The small molecule below binds the protein below.
Small molecule (SMILES): CC(=O)N[C@H]1[C@H](O[C@H]2[C@H](O)[C@@H](NC(C)=O)CO[C@@H]2CO)O[C@H](CO)[C@@H](O)[C@@H]1O

Binding-site contacts:
Ligand atom C3 contacts residue TRP154 of chain 2.A at 4.5 Å (hydrophobic).
Ligand atom C4 contacts residue ASN248 of chain 2.A at 4.2 Å.
Ligand atom C8 contacts residue ARG151 of chain 2.A at 4.5 Å.
Ligand atom C7 contacts residue TRP154 of chain 2.A at 4.2 Å (hydrophobic).
Ligand atom C8 contacts residue TRP154 of chain 2.A at 3.6 Å (hydrophobic).
Ligand atom C8 contacts residue ASN248 of chain 2.A at 4.3 Å.
Ligand atom C4 contacts residue TRP154 of chain 2.A at 4.5 Å (hydrophobic).
Ligand atom O7 contacts residue ASN248 of chain 2.A at 3.2 Å (h-bond).
Ligand atom C6 contacts residue TRP154 of chain 2.A at 3.5 Å (hydrophobic).
Ligand atom O5 contacts residue TRP154 of chain 2.A at 3.5 Å.
Ligand atom C2 contacts residue ASN248 of chain 2.A at 2.3 Å.
Ligand atom O5 contacts residue ASN248 of chain 2.A at 2.4 Å (h-bond).
Ligand atom C3 contacts residue ASN248 of chain 2.A at 3.7 Å.
Ligand atom C8 contacts residue VAL246 of chain 2.A at 3.4 Å (hydrophobic).
Ligand atom C7 contacts residue ASN248 of chain 2.A at 3.2 Å.
Ligand atom C8 contacts residue THR247 of chain 2.A at 4.2 Å.
Ligand atom O4 contacts residue TRP154 of chain 2.A at 4.1 Å.
Ligand atom C1 contacts residue TRP154 of chain 2.A at 3.6 Å (hydrophobic).
Ligand atom N2 contacts residue ASN248 of chain 2.A at 2.8 Å (h-bond).
Ligand atom C1 contacts residue ASN248 of chain 2.A at 1.4 Å.
Ligand atom C5 contacts residue TRP154 of chain 2.A at 3.5 Å (hydrophobic).
Ligand atom C5 contacts residue ASN248 of chain 2.A at 3.7 Å.

Sequence of chain 2.A:
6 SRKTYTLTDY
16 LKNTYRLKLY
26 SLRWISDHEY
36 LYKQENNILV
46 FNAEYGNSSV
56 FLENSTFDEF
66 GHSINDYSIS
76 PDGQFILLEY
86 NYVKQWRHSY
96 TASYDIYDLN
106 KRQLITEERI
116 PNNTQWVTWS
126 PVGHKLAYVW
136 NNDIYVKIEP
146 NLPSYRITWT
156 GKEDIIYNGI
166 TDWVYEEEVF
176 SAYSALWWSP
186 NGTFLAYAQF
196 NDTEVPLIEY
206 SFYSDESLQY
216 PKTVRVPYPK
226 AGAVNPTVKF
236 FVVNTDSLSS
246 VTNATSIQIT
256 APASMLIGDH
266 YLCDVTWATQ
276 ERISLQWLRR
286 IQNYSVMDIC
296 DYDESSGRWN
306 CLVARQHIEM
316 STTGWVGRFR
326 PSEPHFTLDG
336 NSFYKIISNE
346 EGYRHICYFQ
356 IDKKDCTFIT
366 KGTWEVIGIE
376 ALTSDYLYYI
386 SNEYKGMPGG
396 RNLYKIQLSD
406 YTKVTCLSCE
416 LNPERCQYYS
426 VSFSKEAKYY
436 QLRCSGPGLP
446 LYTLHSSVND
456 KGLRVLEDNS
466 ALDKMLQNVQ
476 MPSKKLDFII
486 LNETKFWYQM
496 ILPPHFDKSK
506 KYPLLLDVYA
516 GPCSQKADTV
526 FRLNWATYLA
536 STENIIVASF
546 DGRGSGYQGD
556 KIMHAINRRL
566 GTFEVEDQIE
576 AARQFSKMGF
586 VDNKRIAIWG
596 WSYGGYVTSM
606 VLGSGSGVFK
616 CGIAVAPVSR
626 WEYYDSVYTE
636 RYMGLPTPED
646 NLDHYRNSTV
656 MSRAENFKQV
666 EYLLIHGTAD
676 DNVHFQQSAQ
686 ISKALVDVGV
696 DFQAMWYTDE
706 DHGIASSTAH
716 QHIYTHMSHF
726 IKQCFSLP